The small molecule below binds the protein below.
Small molecule (SMILES): CC(C)C[C@H](NC(=O)[C@H](CC(C)C)NC(=O)[C@H](CC1=NC=NC1)NC(=O)[C@H](CCCN=C(N)N)NC(=O)[C@H](CC(C)C)NC(=O)[C@H](CC(C)C)NC(=O)[C@H](CC(C)C)NC(=O)[C@@H]1CCCN1C(=O)[C@H](Cc1cnc[nH]1)NC(=O)[C@@H](N)CCCN=C(N)N)C(=O)N[C@@H](CCC(N)=O)C(=O)N[C@H](C=O)CC(N)=O

Binding-site contacts:
Ligand atom CG contacts residue VAL68 of chain 1.A at 4.0 Å (hydrophobic).
Ligand atom NE2 contacts residue GLU72 of chain 1.A at 2.7 Å (salt-bridge).
Ligand atom NH2 contacts residue GLU72 of chain 1.A at 3.2 Å (salt-bridge).
Ligand atom C contacts residue GLU233 of chain 1.A at 3.5 Å.
Ligand atom NH1 contacts residue ALA237 of chain 1.A at 3.8 Å.
Ligand atom CB contacts residue GLU233 of chain 1.A at 3.8 Å.
Ligand atom CB contacts residue GLU233 of chain 1.A at 3.3 Å.
Ligand atom O contacts residue LYS54 of chain 1.A at 2.7 Å (salt-bridge).
Ligand atom CG contacts residue GLU233 of chain 1.A at 3.7 Å.
Ligand atom CA contacts residue GLU233 of chain 1.A at 3.6 Å.
Ligand atom CD2 contacts residue MET234 of chain 1.A at 4.0 Å (hydrophobic).
Ligand atom N contacts residue GLU233 of chain 1.A at 3.4 Å (salt-bridge).
Ligand atom ND1 contacts residue GLU233 of chain 1.A at 3.4 Å (salt-bridge).
Ligand atom N contacts residue GLU233 of chain 1.A at 2.9 Å (salt-bridge).
Ligand atom NE2 contacts residue VAL68 of chain 1.A at 3.9 Å.
Ligand atom CD2 contacts residue GLN67 of chain 1.A at 3.6 Å.
Ligand atom CD1 contacts residue VAL68 of chain 1.A at 3.9 Å (hydrophobic).
Ligand atom C contacts residue GLU233 of chain 1.A at 3.9 Å.
Ligand atom CB contacts residue ILE50 of chain 1.A at 4.0 Å (hydrophobic).
Ligand atom CE1 contacts residue GLU72 of chain 1.A at 3.2 Å.
Ligand atom CD1 contacts residue ASP229 of chain 1.A at 3.5 Å.
Ligand atom CA contacts residue GLU233 of chain 1.A at 3.3 Å.
Ligand atom CD2 contacts residue VAL68 of chain 1.A at 3.6 Å (hydrophobic).
Ligand atom C contacts residue GLU233 of chain 1.A at 4.0 Å.
Ligand atom O contacts residue GLU233 of chain 1.A at 3.8 Å.
Ligand atom OD1 contacts residue LYS54 of chain 1.A at 4.0 Å.
Ligand atom C contacts residue LYS54 of chain 1.A at 3.9 Å.
Ligand atom CD1 contacts residue LEU230 of chain 1.A at 3.9 Å (hydrophobic).
Ligand atom CD2 contacts residue LEU64 of chain 1.A at 3.7 Å (hydrophobic).
Ligand atom CD2 contacts residue ILE50 of chain 1.A at 3.8 Å (hydrophobic).
Ligand atom CD2 contacts residue GLU72 of chain 1.A at 4.0 Å.
Ligand atom C contacts residue LYS54 of chain 1.A at 3.6 Å.
Ligand atom O contacts residue LYS54 of chain 1.A at 3.4 Å (salt-bridge).
Ligand atom CD2 contacts residue LEU71 of chain 1.A at 3.9 Å (hydrophobic).
Ligand atom O contacts residue GLU233 of chain 1.A at 3.8 Å.
Ligand atom CD contacts residue GLU233 of chain 1.A at 3.4 Å.
Ligand atom CD1 contacts residue ILE50 of chain 1.A at 3.5 Å (hydrophobic).
Ligand atom CG contacts residue GLU233 of chain 1.A at 3.8 Å.
Ligand atom CZ contacts residue GLU72 of chain 1.A at 3.7 Å.
Ligand atom O contacts residue LYS54 of chain 1.A at 2.9 Å (salt-bridge).

Sequence of chain 1.A:
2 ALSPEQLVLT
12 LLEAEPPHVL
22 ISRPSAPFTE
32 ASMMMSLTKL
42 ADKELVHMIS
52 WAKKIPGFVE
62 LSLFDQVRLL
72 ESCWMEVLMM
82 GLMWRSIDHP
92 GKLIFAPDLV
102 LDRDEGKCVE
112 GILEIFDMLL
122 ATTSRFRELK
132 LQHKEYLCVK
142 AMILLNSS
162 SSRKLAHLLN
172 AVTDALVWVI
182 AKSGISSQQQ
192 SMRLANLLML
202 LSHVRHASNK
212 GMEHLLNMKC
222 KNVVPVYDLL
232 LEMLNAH